Sequence of chain 2.A:
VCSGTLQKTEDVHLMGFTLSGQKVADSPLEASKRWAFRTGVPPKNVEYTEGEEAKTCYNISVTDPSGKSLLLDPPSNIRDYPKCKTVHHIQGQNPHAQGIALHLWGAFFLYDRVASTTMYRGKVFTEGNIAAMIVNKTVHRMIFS

Binding-site contacts:
Ligand atom C7 contacts residue ASN148 of chain 2.A at 4.0 Å.
Ligand atom O7 contacts residue ASN148 of chain 2.A at 3.5 Å (h-bond).
Ligand atom O3 contacts residue TRP124 of chain 2.A at 3.5 Å.
Ligand atom O6 contacts residue TRP124 of chain 2.A at 3.6 Å.
Ligand atom C1 contacts residue GLN41 of chain 2.A at 3.5 Å.
Ligand atom C7 contacts residue ASN129 of chain 2.B at 3.7 Å.
Ligand atom O7 contacts residue ASN129 of chain 2.B at 4.0 Å.
Ligand atom O6 contacts residue LEU123 of chain 2.A at 4.0 Å.
Ligand atom C2 contacts residue TRP124 of chain 2.A at 4.3 Å (hydrophobic).
Ligand atom C4 contacts residue TRP124 of chain 2.A at 3.9 Å (hydrophobic).
Ligand atom C1 contacts residue ASN129 of chain 2.B at 1.4 Å.
Ligand atom O6 contacts residue VAL43 of chain 2.A at 4.3 Å.
Ligand atom C3 contacts residue ASN129 of chain 2.B at 3.9 Å.
Ligand atom O5 contacts residue GLN41 of chain 2.A at 2.9 Å (h-bond).
Ligand atom O5 contacts residue TRP124 of chain 2.A at 4.3 Å.
Ligand atom O7 contacts residue TRP124 of chain 2.A at 4.3 Å.
Ligand atom C8 contacts residue TRP124 of chain 2.A at 4.0 Å (hydrophobic).
Ligand atom C6 contacts residue PHE101 of chain 1.B at 3.5 Å (hydrophobic).
Ligand atom C7 contacts residue TRP124 of chain 2.A at 4.0 Å (hydrophobic).
Ligand atom O7 contacts residue ALA126 of chain 2.A at 3.8 Å.
Ligand atom O6 contacts residue LEU123 of chain 2.A at 4.1 Å.
Ligand atom C2 contacts residue ASN129 of chain 2.B at 2.6 Å.
Ligand atom C5 contacts residue GLN41 of chain 2.A at 4.2 Å.
Ligand atom C8 contacts residue ASN148 of chain 2.A at 3.6 Å.
Ligand atom C6 contacts residue GLN41 of chain 2.A at 4.2 Å.
Ligand atom C8 contacts residue ALA132 of chain 2.B at 4.1 Å (hydrophobic).
Ligand atom O6 contacts residue GLN41 of chain 2.A at 3.3 Å (h-bond).
Ligand atom C5 contacts residue TRP124 of chain 2.A at 3.7 Å (hydrophobic).
Ligand atom C6 contacts residue TRP124 of chain 2.A at 4.1 Å (hydrophobic).
Ligand atom O5 contacts residue ASN129 of chain 2.B at 2.4 Å (h-bond).
Ligand atom N2 contacts residue TRP124 of chain 2.A at 4.0 Å.
Ligand atom N2 contacts residue ASN129 of chain 2.B at 3.0 Å (h-bond).
Ligand atom C8 contacts residue TRP97 of chain 1.B at 3.8 Å (hydrophobic).
Ligand atom O4 contacts residue TRP124 of chain 2.A at 3.9 Å.
Ligand atom C8 contacts residue ASN129 of chain 2.B at 3.7 Å.
Ligand atom C3 contacts residue TRP124 of chain 2.A at 3.8 Å (hydrophobic).
Ligand atom O6 contacts residue PHE101 of chain 1.B at 3.1 Å.
Ligand atom C5 contacts residue ASN129 of chain 2.B at 3.6 Å.
Ligand atom C8 contacts residue GLY125 of chain 2.A at 4.3 Å.
Ligand atom C1 contacts residue TRP124 of chain 2.A at 4.0 Å (hydrophobic).

The small molecule below binds the protein below.
Small molecule (SMILES): CC(=O)N[C@H]1[C@H](O[C@H]2[C@H](O)[C@@H](NC(C)=O)CO[C@@H]2CO)O[C@H](CO)[C@@H](O[C@@H]2O[C@H](CO[C@H]3O[C@H](CO)[C@@H](O)[C@H](O)[C@@H]3O)[C@@H](O)[C@H](O[C@H]3O[C@H](CO)[C@@H](O)[C@H](O)[C@@H]3O[C@H]3O[C@H](CO)[C@@H](O)[C@H](O)[C@@H]3O)[C@@H]2O)[C@@H]1O

Sequence of chain 1.B:
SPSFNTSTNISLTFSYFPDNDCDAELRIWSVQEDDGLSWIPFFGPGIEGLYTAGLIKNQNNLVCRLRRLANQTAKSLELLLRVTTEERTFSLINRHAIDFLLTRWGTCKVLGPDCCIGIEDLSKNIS

Sequence of chain 2.B:
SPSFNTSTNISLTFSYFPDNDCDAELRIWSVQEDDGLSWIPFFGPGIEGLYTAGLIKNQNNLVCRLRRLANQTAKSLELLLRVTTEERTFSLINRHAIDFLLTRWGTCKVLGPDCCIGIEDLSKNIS